Sequence of chain 1.C:
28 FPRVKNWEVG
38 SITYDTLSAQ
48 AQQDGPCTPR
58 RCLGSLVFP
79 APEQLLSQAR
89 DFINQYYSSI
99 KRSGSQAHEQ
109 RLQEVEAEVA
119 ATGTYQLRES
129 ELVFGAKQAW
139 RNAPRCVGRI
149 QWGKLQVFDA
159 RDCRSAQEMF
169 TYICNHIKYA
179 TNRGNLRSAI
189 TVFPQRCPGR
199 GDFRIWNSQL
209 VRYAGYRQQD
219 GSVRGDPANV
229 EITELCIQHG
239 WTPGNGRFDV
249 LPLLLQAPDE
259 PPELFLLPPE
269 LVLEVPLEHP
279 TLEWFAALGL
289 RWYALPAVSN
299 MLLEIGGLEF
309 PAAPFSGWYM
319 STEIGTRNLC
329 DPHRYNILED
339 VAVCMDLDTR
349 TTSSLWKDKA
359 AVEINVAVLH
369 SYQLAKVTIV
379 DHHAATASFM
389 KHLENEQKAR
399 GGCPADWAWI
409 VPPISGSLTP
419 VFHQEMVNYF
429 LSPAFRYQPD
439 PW

Binding-site contacts:
Ligand atom C21 contacts residue HEM1 of chain 1.S at 3.3 Å.
Ligand atom C10 contacts residue GLU321 of chain 1.C at 3.6 Å.
Ligand atom C27 contacts residue ASN298 of chain 1.C at 3.4 Å.
Ligand atom C27 contacts residue TYR435 of chain 1.C at 3.5 Å (hydrophobic).
Ligand atom N28 contacts residue ASN298 of chain 1.C at 2.8 Å (h-bond).
Ligand atom N02 contacts residue HEM1 of chain 1.S at 3.6 Å.
Ligand atom C08 contacts residue HEM1 of chain 1.S at 3.6 Å.
Ligand atom C24 contacts residue HEM1 of chain 1.S at 3.6 Å.
Ligand atom C06 contacts residue HEM1 of chain 1.S at 3.4 Å.
Ligand atom N28 contacts residue MET299 of chain 1.C at 3.8 Å.
Ligand atom C23 contacts residue HEM1 of chain 1.S at 3.9 Å.
Ligand atom O12 contacts residue VAL296 of chain 1.C at 3.3 Å.
Ligand atom C03 contacts residue HEM1 of chain 1.S at 3.1 Å.
Ligand atom C06 contacts residue PHE313 of chain 1.C at 3.6 Å (hydrophobic).
Ligand atom N01 contacts residue GLU321 of chain 1.C at 2.9 Å (salt-bridge).
Ligand atom C02 contacts residue HEM1 of chain 1.S at 3.6 Å.
Ligand atom C02 contacts residue GLU321 of chain 1.C at 3.3 Å.
Ligand atom C09 contacts residue HEM1 of chain 1.S at 3.4 Å.
Ligand atom C10 contacts residue HEM1 of chain 1.S at 3.7 Å.
Ligand atom N02 contacts residue TRP316 of chain 1.C at 2.7 Å (h-bond).
Ligand atom N02 contacts residue GLU321 of chain 1.C at 2.6 Å (salt-bridge).
Ligand atom C07 contacts residue HEM1 of chain 1.S at 3.5 Å.
Ligand atom N02 contacts residue TYR317 of chain 1.C at 3.5 Å.
Ligand atom O12 contacts residue HEM1 of chain 1.S at 3.6 Å.
Ligand atom C03 contacts residue TRP316 of chain 1.C at 3.8 Å (hydrophobic).
Ligand atom C05 contacts residue HEM1 of chain 1.S at 3.7 Å.
Ligand atom C07 contacts residue VAL296 of chain 1.C at 3.4 Å (hydrophobic).
Ligand atom C29 contacts residue HEM1 of chain 1.S at 3.8 Å.
Ligand atom C04 contacts residue HEM1 of chain 1.S at 3.5 Å.
Ligand atom C09 contacts residue GLU321 of chain 1.C at 3.4 Å.
Ligand atom N28 contacts residue TYR435 of chain 1.C at 3.4 Å.
Ligand atom N01 contacts residue HEM1 of chain 1.S at 3.7 Å.
Ligand atom C23 contacts residue TYR435 of chain 1.C at 3.6 Å (hydrophobic).
Ligand atom C29 contacts residue TRP407 of chain 1.C at 3.5 Å (hydrophobic).
Ligand atom C11 contacts residue HEM1 of chain 1.S at 3.5 Å.
Ligand atom C02 contacts residue TRP316 of chain 1.C at 3.6 Å (hydrophobic).
Ligand atom C25 contacts residue HEM1 of chain 1.S at 3.2 Å.
Ligand atom C22 contacts residue HEM1 of chain 1.S at 3.7 Å.
Ligand atom C26 contacts residue HEM1 of chain 1.S at 3.0 Å.
Ligand atom C24 contacts residue TYR435 of chain 1.C at 3.6 Å (hydrophobic).

The small molecule below binds the protein below.
Small molecule (SMILES): CNCc1cc(C#N)cc(OCc2ccc3ccc(N)nc3c2)c1